Binding-site contacts:
Ligand atom C4 contacts residue HIS273 of chain 1.C at 3.5 Å.
Ligand atom C6 contacts residue LEU150 of chain 1.C at 4.1 Å (hydrophobic).
Ligand atom C3 contacts residue TYR215 of chain 1.C at 3.4 Å (hydrophobic).
Ligand atom C4 contacts residue FEH1 of chain 1.J at 1.0 Å.
Ligand atom C2 contacts residue FEH1 of chain 1.J at 0.9 Å.
Ligand atom C2 contacts residue HIS153 of chain 1.C at 4.0 Å.
Ligand atom C8 contacts residue PHE179 of chain 1.C at 3.9 Å (hydrophobic).
Ligand atom C6 contacts residue HIS153 of chain 1.C at 4.1 Å.
Ligand atom O1 contacts residue ILE106 of chain 1.C at 3.7 Å.
Ligand atom C5 contacts residue FEH1 of chain 1.J at 0.8 Å.
Ligand atom C7 contacts residue HIS153 of chain 1.C at 3.9 Å.
Ligand atom C2 contacts residue HIS273 of chain 1.C at 3.2 Å.
Ligand atom C7 contacts residue FEH1 of chain 1.J at 1.6 Å.
Ligand atom C3 contacts residue HIS153 of chain 1.C at 3.8 Å.
Ligand atom O1 contacts residue ALA130 of chain 1.C at 4.1 Å.
Ligand atom O1 contacts residue FEH1 of chain 1.J at 1.5 Å.
Ligand atom C1 contacts residue TYR215 of chain 1.C at 3.9 Å (hydrophobic).
Ligand atom C1 contacts residue FEH1 of chain 1.J at 0.6 Å.
Ligand atom C1 contacts residue HIS273 of chain 1.C at 3.7 Å.
Ligand atom C5 contacts residue HIS273 of chain 1.C at 3.8 Å.
Ligand atom C8 contacts residue FEH1 of chain 1.J at 1.4 Å.
Ligand atom C1 contacts residue ASP105 of chain 1.C at 1.4 Å.
Ligand atom C8 contacts residue HIS273 of chain 1.C at 3.2 Å.
Ligand atom C7 contacts residue HIS183 of chain 1.C at 3.4 Å.
Ligand atom C3 contacts residue FEH1 of chain 1.J at 0.6 Å.
Ligand atom C8 contacts residue HIS153 of chain 1.C at 3.9 Å.
Ligand atom O1 contacts residue GLN129 of chain 1.C at 3.8 Å.
Ligand atom C8 contacts residue ASP105 of chain 1.C at 3.4 Å.
Ligand atom C6 contacts residue HIS273 of chain 1.C at 3.6 Å.
Ligand atom C3 contacts residue ASP105 of chain 1.C at 2.4 Å.
Ligand atom C4 contacts residue ASP105 of chain 1.C at 3.1 Å.
Ligand atom C7 contacts residue HIS273 of chain 1.C at 3.6 Å.
Ligand atom C3 contacts residue TRP109 of chain 1.C at 4.2 Å (hydrophobic).
Ligand atom C6 contacts residue FEH1 of chain 1.J at 0.7 Å.
Ligand atom C3 contacts residue PHE154 of chain 1.C at 4.0 Å (hydrophobic).
Ligand atom O1 contacts residue HIS273 of chain 1.C at 3.3 Å.
Ligand atom C2 contacts residue ASP105 of chain 1.C at 2.4 Å.
Ligand atom O1 contacts residue ASP105 of chain 1.C at 0.0 Å (salt-bridge).
Ligand atom C3 contacts residue ILE106 of chain 1.C at 4.0 Å (hydrophobic).
Ligand atom C6 contacts residue HIS183 of chain 1.C at 3.5 Å.

The protein below binds the small molecule below.
Small molecule (SMILES): OC[C@H](O)c1ccccc1

Sequence of chain 1.C:
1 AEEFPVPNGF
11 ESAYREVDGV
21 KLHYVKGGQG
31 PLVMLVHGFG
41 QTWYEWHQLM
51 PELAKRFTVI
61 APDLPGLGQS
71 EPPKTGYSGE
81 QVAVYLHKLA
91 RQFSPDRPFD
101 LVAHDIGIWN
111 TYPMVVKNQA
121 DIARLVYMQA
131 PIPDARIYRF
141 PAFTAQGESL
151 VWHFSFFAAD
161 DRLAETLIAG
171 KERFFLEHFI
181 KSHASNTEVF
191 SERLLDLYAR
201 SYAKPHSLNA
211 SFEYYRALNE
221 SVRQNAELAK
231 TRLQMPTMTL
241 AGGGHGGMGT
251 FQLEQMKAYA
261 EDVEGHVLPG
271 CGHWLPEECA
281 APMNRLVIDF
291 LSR